Sequence of chain 1.C:
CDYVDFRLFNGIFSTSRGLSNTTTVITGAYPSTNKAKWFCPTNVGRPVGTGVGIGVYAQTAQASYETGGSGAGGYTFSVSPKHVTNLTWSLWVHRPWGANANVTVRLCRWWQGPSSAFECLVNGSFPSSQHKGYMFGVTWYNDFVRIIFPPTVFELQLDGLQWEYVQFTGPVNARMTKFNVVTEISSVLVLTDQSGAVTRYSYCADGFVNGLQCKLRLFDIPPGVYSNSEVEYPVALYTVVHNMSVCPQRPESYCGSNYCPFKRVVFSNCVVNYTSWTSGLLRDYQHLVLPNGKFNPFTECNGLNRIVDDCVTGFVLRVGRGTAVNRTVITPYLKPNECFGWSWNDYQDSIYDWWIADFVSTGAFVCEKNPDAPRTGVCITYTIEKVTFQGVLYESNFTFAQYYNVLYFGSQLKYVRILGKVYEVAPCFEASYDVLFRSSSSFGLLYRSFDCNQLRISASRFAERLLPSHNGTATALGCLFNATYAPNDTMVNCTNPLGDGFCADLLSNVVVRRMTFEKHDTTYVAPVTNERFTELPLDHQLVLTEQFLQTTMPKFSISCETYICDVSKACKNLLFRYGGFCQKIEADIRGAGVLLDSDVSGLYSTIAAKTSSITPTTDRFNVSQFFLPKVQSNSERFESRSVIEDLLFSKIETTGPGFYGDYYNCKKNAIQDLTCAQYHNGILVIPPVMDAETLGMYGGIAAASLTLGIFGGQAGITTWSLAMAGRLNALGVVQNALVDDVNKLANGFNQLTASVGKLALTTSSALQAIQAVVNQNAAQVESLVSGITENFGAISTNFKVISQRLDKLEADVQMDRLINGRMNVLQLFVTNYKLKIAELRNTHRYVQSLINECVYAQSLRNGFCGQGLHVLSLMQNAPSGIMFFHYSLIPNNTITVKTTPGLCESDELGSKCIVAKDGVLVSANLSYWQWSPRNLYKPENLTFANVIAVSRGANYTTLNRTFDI

Binding-site contacts:
Ligand atom C7 contacts residue ASN922 of chain 1.C at 3.9 Å.
Ligand atom C1 contacts residue ASN923 of chain 1.C at 4.4 Å.
Ligand atom C5 contacts residue ASN923 of chain 1.C at 4.5 Å.
Ligand atom C3 contacts residue ASN922 of chain 1.C at 3.8 Å.
Ligand atom C5 contacts residue ASN922 of chain 1.C at 3.7 Å.
Ligand atom C2 contacts residue ASN922 of chain 1.C at 2.5 Å.
Ligand atom C4 contacts residue ASN922 of chain 1.C at 4.2 Å.
Ligand atom N2 contacts residue ASN922 of chain 1.C at 2.9 Å (h-bond).
Ligand atom O6 contacts residue ASN923 of chain 1.C at 4.2 Å.
Ligand atom C1 contacts residue ASN922 of chain 1.C at 1.4 Å.
Ligand atom O5 contacts residue ASN922 of chain 1.C at 2.4 Å (h-bond).
Ligand atom C6 contacts residue ASN923 of chain 1.C at 4.0 Å.
Ligand atom O5 contacts residue ASN923 of chain 1.C at 3.6 Å (h-bond).

A protein and the small-molecule ligand that binds it are described below.
Small molecule (SMILES): CC(=O)N[C@@H]1[C@@H](O)[C@H](O)[C@@H](CO)O[C@H]1O